Sequence of chain 18.A:
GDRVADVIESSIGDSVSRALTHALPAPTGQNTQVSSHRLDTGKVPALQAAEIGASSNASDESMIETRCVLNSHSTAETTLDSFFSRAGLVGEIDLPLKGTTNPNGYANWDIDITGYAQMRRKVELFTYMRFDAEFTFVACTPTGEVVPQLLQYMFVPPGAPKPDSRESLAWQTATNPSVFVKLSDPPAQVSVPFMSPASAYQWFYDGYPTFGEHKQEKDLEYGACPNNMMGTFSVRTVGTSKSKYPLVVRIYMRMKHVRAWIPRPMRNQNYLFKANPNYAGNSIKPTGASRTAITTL

Binding-site contacts:
Ligand atom OAB contacts residue TRP203 of chain 18.A at 3.8 Å.
Ligand atom CAG contacts residue GLN202 of chain 18.A at 3.5 Å.
Ligand atom NBC contacts residue TRP203 of chain 18.A at 3.2 Å.
Ligand atom CAF contacts residue TRP203 of chain 18.A at 3.8 Å (hydrophobic).
Ligand atom CAC contacts residue PHE233 of chain 18.A at 3.9 Å (hydrophobic).
Ligand atom CAI contacts residue PHE135 of chain 18.A at 3.7 Å (hydrophobic).
Ligand atom CAD contacts residue ASP112 of chain 18.A at 3.7 Å.
Ligand atom CAS contacts residue TRP203 of chain 18.A at 3.5 Å (hydrophobic).
Ligand atom OAB contacts residue ILE113 of chain 18.A at 3.2 Å (h-bond).
Ligand atom CAE contacts residue GLN202 of chain 18.A at 3.4 Å.
Ligand atom CAA contacts residue TYR153 of chain 18.A at 3.7 Å (hydrophobic).
Ligand atom NAT contacts residue PHE155 of chain 18.A at 3.9 Å.
Ligand atom CAS contacts residue ASN228 of chain 18.A at 3.7 Å.
Ligand atom CAA contacts residue PRO177 of chain 18.A at 3.3 Å (hydrophobic).
Ligand atom CAR contacts residue TYR201 of chain 18.A at 3.5 Å (hydrophobic).
Ligand atom OAB contacts residue ASP112 of chain 18.A at 3.6 Å.
Ligand atom CAD contacts residue THR114 of chain 18.A at 3.6 Å.
Ligand atom CAN contacts residue ILE111 of chain 18.A at 3.8 Å (hydrophobic).
Ligand atom CAF contacts residue ASP112 of chain 18.A at 3.6 Å.
Ligand atom CAA contacts residue VAL179 of chain 18.A at 3.3 Å (hydrophobic).
Ligand atom OAW contacts residue ILE111 of chain 18.A at 3.9 Å.
Ligand atom CAP contacts residue PHE135 of chain 18.A at 3.6 Å (hydrophobic).
Ligand atom CAK contacts residue PHE135 of chain 18.A at 3.6 Å (hydrophobic).
Ligand atom CAA contacts residue SER178 of chain 18.A at 3.5 Å.
Ligand atom NBB contacts residue TRP203 of chain 18.A at 3.9 Å.
Ligand atom CAG contacts residue ASN228 of chain 18.A at 3.2 Å.
Ligand atom OAW contacts residue MET195 of chain 18.A at 3.3 Å.
Ligand atom CAS contacts residue TYR201 of chain 18.A at 3.7 Å (hydrophobic).
Ligand atom CBA contacts residue TRP203 of chain 18.A at 3.3 Å (hydrophobic).
Ligand atom CAL contacts residue PRO177 of chain 18.A at 3.7 Å (hydrophobic).
Ligand atom CAC contacts residue PHE137 of chain 18.A at 3.8 Å (hydrophobic).
Ligand atom CAE contacts residue ASN228 of chain 18.A at 3.4 Å.
Ligand atom CAJ contacts residue PHE155 of chain 18.A at 3.8 Å (hydrophobic).
Ligand atom CAI contacts residue VAL192 of chain 18.A at 3.9 Å (hydrophobic).
Ligand atom CAX contacts residue TRP203 of chain 18.A at 3.5 Å (hydrophobic).
Ligand atom CBA contacts residue ASN228 of chain 18.A at 3.8 Å.
Ligand atom CAL contacts residue PHE155 of chain 18.A at 3.7 Å (hydrophobic).
Ligand atom CAG contacts residue TRP203 of chain 18.A at 3.6 Å (hydrophobic).
Ligand atom CAP contacts residue ILE111 of chain 18.A at 3.6 Å (hydrophobic).
Ligand atom CAH contacts residue PHE155 of chain 18.A at 3.7 Å (hydrophobic).

Sequence of chain 19.C:
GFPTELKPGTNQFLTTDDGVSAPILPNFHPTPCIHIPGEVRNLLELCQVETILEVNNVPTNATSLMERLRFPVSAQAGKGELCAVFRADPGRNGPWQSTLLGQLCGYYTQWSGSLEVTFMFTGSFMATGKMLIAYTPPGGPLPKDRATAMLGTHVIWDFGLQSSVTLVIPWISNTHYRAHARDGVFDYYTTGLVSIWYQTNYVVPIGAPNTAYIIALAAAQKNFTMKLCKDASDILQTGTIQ

The small molecule below binds the protein below.
Small molecule (SMILES): CCO/N=C/c1ccc(OCCCCCN2CCN(c3ccncc3)C2=O)cc1

Sequence of chain 18.C:
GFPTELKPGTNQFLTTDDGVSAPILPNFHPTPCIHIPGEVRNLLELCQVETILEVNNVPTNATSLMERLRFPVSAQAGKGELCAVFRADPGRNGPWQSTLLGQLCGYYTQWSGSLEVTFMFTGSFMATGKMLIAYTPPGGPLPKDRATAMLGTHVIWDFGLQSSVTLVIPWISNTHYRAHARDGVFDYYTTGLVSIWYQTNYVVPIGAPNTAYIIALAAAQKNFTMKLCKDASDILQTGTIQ